Binding-site contacts:
Ligand atom CE1 contacts residue LEU413 of chain 2.HA at 4.2 Å (hydrophobic).
Ligand atom CD1 contacts residue ILE535 of chain 2.HA at 4.0 Å (hydrophobic).
Ligand atom CB contacts residue TYR537 of chain 2.HA at 3.0 Å (hydrophobic).
Ligand atom CD1 contacts residue LEU413 of chain 2.HA at 4.1 Å (hydrophobic).
Ligand atom CG contacts residue TYR533 of chain 2.HA at 3.3 Å (hydrophobic).
Ligand atom ND2 contacts residue TYR533 of chain 2.HA at 3.7 Å.
Ligand atom CB contacts residue ILE535 of chain 2.HA at 4.2 Å (hydrophobic).
Ligand atom OD1 contacts residue TYR533 of chain 2.HA at 3.4 Å.
Ligand atom CB contacts residue GLU481 of chain 2.HA at 3.6 Å.
Ligand atom CD2 contacts residue THR488 of chain 2.HA at 4.2 Å.
Ligand atom CG1 contacts residue THR488 of chain 2.HA at 4.2 Å.
Ligand atom CB contacts residue LEU534 of chain 2.HA at 4.3 Å (hydrophobic).
Ligand atom O contacts residue HIS409 of chain 2.HA at 3.6 Å.
Ligand atom N contacts residue PRO536 of chain 2.HA at 4.2 Å.
Ligand atom CD2 contacts residue MET485 of chain 2.HA at 4.0 Å (hydrophobic).
Ligand atom CB contacts residue THR488 of chain 2.HA at 4.4 Å.
Ligand atom CD1 contacts residue PHE402 of chain 2.HA at 4.0 Å (hydrophobic).
Ligand atom N contacts residue ILE535 of chain 2.HA at 3.7 Å.
Ligand atom O contacts residue LEU534 of chain 2.HA at 4.3 Å.
Ligand atom CA contacts residue TYR537 of chain 2.HA at 4.5 Å (hydrophobic).
Ligand atom CD2 contacts residue ALA484 of chain 2.HA at 3.6 Å (hydrophobic).
Ligand atom O contacts residue PRO536 of chain 2.HA at 3.8 Å.
Ligand atom CG contacts residue TYR537 of chain 2.HA at 3.2 Å (hydrophobic).
Ligand atom CB contacts residue TYR533 of chain 2.HA at 3.6 Å (hydrophobic).
Ligand atom CD contacts residue TYR537 of chain 2.HA at 4.5 Å (hydrophobic).
Ligand atom C contacts residue HIS409 of chain 2.HA at 4.4 Å.
Ligand atom CD1 contacts residue GLN538 of chain 2.HA at 3.1 Å.
Ligand atom CD1 contacts residue ILE535 of chain 2.HA at 4.0 Å (hydrophobic).
Ligand atom CA contacts residue ILE535 of chain 2.HA at 3.8 Å (hydrophobic).
Ligand atom CD1 contacts residue THR488 of chain 2.HA at 4.2 Å.
Ligand atom CG contacts residue PRO536 of chain 2.HA at 4.5 Å (hydrophobic).
Ligand atom NE2 contacts residue PRO536 of chain 2.HA at 4.2 Å.

Sequence of chain 2.HA:
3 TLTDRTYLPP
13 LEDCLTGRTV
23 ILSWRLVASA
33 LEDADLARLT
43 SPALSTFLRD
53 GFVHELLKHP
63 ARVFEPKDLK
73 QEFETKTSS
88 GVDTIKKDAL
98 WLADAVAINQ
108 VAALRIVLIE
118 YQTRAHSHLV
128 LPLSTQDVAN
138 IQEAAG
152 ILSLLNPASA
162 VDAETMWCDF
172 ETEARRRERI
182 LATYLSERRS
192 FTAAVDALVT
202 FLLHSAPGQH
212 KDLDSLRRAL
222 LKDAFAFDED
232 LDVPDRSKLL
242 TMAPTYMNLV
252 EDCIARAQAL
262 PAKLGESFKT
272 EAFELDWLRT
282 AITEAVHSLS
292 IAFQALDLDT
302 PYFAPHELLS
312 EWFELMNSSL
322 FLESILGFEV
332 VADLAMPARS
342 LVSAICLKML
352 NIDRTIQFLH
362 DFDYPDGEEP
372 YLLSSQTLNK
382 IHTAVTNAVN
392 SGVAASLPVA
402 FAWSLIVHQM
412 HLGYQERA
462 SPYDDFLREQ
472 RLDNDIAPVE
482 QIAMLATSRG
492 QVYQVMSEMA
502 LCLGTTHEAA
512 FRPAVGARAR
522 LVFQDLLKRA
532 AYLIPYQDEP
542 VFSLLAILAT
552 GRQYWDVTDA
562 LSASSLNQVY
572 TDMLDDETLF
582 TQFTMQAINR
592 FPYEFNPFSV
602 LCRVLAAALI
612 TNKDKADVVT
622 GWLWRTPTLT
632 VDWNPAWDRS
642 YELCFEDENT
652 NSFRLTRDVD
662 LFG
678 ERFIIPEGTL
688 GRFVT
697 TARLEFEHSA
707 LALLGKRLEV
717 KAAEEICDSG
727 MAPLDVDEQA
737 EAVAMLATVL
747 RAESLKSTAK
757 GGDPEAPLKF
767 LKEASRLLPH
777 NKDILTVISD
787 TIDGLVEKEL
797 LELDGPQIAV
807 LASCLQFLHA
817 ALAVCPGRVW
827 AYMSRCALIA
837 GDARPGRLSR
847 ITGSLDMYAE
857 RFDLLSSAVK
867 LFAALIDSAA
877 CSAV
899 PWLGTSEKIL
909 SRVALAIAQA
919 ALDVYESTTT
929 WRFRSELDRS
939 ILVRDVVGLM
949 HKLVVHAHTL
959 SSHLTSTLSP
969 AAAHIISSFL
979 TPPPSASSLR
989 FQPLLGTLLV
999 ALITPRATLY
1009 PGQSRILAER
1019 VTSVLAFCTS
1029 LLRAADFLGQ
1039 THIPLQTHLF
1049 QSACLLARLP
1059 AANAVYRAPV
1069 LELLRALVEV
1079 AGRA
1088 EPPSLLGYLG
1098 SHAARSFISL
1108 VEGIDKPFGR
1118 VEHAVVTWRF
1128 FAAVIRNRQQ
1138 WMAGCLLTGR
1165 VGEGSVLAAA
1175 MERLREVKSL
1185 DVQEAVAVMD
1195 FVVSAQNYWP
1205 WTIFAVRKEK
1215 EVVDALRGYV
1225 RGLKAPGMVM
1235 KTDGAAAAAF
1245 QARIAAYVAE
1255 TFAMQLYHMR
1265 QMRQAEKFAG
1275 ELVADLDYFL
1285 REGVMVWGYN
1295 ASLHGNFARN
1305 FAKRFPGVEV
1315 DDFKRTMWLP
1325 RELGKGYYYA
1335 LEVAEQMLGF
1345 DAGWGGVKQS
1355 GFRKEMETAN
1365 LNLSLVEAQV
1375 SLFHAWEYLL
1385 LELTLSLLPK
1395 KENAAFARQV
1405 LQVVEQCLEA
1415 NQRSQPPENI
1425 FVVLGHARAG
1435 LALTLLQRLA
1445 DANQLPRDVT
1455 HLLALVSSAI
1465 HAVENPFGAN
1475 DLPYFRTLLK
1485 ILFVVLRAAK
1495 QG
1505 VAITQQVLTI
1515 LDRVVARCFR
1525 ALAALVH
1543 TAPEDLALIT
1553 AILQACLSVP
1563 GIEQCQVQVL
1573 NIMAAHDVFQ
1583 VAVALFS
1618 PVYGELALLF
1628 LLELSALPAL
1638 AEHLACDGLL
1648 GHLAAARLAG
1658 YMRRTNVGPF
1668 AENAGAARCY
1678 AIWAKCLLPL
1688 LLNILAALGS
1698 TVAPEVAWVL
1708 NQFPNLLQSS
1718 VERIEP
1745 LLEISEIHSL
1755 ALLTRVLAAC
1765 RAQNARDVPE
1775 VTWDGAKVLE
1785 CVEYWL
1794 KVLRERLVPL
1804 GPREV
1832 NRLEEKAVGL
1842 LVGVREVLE

A protein and the small-molecule ligand that binds it are described below.
Small molecule (SMILES): CC[C@H](C)[C@H](NC(=O)[C@H](CO)NC(=O)[C@H](CC(=O)O)NC(=O)[C@@H](N)CCC(=O)O)C(=O)N[C@@H](CC(C)C)C(=O)N[C@@H](CCC(N)=O)C(=O)N1CCC[C@H]1C(=O)NCC(=O)N[C@@H](C)C(=O)N[C@@H](Cc1ccccc1)C(=O)N[C@@H](CO)C(=O)N[C@@H](C)C(=O)N[C@H](C=O)CC(N)=O